A protein and the small-molecule ligand that binds it are described below.
Small molecule (SMILES): CC(=O)N[C@@H]1[C@@H](O)[C@H](O)[C@@H](CO)O[C@H]1O

Sequence of chain 1.G:
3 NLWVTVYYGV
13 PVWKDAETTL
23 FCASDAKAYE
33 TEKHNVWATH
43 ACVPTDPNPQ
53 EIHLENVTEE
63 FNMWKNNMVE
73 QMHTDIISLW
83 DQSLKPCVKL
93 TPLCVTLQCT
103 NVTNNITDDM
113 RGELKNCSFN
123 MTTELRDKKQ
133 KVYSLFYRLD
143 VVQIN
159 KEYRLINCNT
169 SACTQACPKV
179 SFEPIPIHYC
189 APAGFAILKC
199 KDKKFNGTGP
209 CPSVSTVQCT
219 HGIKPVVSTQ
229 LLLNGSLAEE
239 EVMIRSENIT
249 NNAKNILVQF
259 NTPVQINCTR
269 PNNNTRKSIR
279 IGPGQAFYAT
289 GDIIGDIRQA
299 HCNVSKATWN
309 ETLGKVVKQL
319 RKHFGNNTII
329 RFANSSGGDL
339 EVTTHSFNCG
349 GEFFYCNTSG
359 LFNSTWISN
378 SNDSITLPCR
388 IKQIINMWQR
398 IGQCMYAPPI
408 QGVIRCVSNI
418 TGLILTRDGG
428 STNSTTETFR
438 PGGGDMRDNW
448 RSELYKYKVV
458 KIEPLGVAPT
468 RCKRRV

Binding-site contacts:
Ligand atom C8 contacts residue SER244 of chain 1.G at 3.4 Å.
Ligand atom C5 contacts residue ASN204 of chain 1.G at 3.7 Å.
Ligand atom O5 contacts residue ASN204 of chain 1.G at 2.4 Å (h-bond).
Ligand atom N2 contacts residue ASN204 of chain 1.G at 2.9 Å (h-bond).
Ligand atom C6 contacts residue ASN204 of chain 1.G at 4.3 Å.
Ligand atom O5 contacts residue THR206 of chain 1.G at 4.0 Å.
Ligand atom C7 contacts residue ASN204 of chain 1.G at 4.0 Å.
Ligand atom C6 contacts residue THR206 of chain 1.G at 4.5 Å.
Ligand atom C5 contacts residue THR206 of chain 1.G at 3.9 Å.
Ligand atom C8 contacts residue ILE247 of chain 1.G at 4.1 Å (hydrophobic).
Ligand atom C2 contacts residue ASN204 of chain 1.G at 2.5 Å.
Ligand atom C1 contacts residue THR206 of chain 1.G at 4.0 Å.
Ligand atom C3 contacts residue ASN204 of chain 1.G at 3.8 Å.
Ligand atom C1 contacts residue ASN204 of chain 1.G at 1.4 Å.
Ligand atom C8 contacts residue GLU245 of chain 1.G at 3.9 Å.
Ligand atom O6 contacts residue ASN204 of chain 1.G at 3.7 Å.
Ligand atom C4 contacts residue ASN204 of chain 1.G at 4.2 Å.